This protein binds this small molecule.
Small molecule (SMILES): CC(=O)N[C@@H]1[C@@H](O)[C@H](O)[C@@H](CO)O[C@H]1O

Binding-site contacts:
Ligand atom C1 contacts residue ARG146 of chain 1.A at 4.3 Å.
Ligand atom C2 contacts residue ASN145 of chain 1.A at 2.5 Å.
Ligand atom O5 contacts residue ASN145 of chain 1.A at 2.3 Å (h-bond).
Ligand atom O6 contacts residue ARG146 of chain 1.A at 3.8 Å.
Ligand atom C3 contacts residue ASN145 of chain 1.A at 3.8 Å.
Ligand atom C1 contacts residue ASN145 of chain 1.A at 1.4 Å.
Ligand atom C5 contacts residue ASN145 of chain 1.A at 3.6 Å.
Ligand atom O7 contacts residue ASN145 of chain 1.A at 4.1 Å.
Ligand atom N2 contacts residue ASN145 of chain 1.A at 3.0 Å (h-bond).
Ligand atom C7 contacts residue ASN145 of chain 1.A at 3.8 Å.
Ligand atom O5 contacts residue ARG146 of chain 1.A at 3.9 Å.
Ligand atom C4 contacts residue ASN145 of chain 1.A at 4.2 Å.

Sequence of chain 1.A:
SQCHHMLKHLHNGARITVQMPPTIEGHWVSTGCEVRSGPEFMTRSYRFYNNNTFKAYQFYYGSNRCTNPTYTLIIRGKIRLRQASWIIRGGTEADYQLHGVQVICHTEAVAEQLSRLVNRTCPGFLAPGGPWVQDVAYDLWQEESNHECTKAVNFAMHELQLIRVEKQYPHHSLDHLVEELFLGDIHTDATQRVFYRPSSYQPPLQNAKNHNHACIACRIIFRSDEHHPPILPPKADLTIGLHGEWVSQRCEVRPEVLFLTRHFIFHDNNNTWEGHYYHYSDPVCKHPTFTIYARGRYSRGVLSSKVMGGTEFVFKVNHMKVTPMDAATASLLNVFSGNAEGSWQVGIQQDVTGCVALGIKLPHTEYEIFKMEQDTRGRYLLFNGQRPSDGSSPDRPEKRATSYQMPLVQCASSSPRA